This small molecule binds to this protein.
Small molecule (SMILES): CCCCCCCCCCO[C@@H]1O[C@H](CO)[C@@H](O[C@H]2O[C@H](CO)[C@@H](O)[C@H](O)[C@H]2O)[C@H](O)[C@H]1O

Sequence of chain 1.A:
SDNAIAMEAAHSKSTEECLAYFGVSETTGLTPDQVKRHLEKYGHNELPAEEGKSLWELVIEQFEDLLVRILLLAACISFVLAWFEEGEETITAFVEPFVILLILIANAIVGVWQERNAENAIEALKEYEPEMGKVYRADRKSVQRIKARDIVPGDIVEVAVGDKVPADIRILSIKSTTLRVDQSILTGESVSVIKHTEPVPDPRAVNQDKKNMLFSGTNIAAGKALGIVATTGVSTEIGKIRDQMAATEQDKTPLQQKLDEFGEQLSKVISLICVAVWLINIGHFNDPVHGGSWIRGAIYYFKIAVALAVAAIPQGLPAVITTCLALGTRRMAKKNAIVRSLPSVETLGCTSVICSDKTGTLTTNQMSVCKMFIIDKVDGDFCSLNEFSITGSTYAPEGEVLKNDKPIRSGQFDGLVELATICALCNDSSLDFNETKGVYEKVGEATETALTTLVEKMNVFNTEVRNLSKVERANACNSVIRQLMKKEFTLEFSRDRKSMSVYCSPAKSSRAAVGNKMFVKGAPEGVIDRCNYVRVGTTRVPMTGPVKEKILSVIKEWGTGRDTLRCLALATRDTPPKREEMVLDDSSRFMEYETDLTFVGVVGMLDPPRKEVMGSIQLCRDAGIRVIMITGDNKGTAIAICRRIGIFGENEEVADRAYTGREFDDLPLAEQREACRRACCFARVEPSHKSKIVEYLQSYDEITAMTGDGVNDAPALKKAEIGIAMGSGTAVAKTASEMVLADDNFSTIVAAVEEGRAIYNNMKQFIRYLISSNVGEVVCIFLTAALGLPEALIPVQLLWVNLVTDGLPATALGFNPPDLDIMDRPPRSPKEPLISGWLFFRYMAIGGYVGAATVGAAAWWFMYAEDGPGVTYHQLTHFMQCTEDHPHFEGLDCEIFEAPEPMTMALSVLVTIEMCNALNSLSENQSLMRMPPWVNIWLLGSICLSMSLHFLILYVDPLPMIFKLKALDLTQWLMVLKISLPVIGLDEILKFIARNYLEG

Binding-site contacts:
Ligand atom O49 contacts residue ASP574 of chain 1.A at 3.8 Å.
Ligand atom C18 contacts residue ASP574 of chain 1.A at 3.9 Å.
Ligand atom C4 contacts residue ARG540 of chain 1.A at 4.1 Å.
Ligand atom O61 contacts residue THR539 of chain 1.A at 3.2 Å.
Ligand atom O61 contacts residue THR538 of chain 1.A at 2.8 Å (h-bond).
Ligand atom O7 contacts residue ARG540 of chain 1.A at 4.0 Å.
Ligand atom O16 contacts residue ASP574 of chain 1.A at 3.8 Å.
Ligand atom O61 contacts residue ARG540 of chain 1.A at 3.4 Å.
Ligand atom C28 contacts residue GLU418 of chain 1.A at 3.6 Å.
Ligand atom O49 contacts residue LYS517 of chain 1.A at 3.2 Å.
Ligand atom C2 contacts residue ARG540 of chain 1.A at 4.1 Å.
Ligand atom C43 contacts residue THR421 of chain 1.A at 3.7 Å.
Ligand atom C40 contacts residue MET485 of chain 1.A at 3.7 Å (hydrophobic).
Ligand atom O5 contacts residue ASP574 of chain 1.A at 4.1 Å.
Ligand atom C25 contacts residue GLU418 of chain 1.A at 4.0 Å.
Ligand atom C22 contacts residue ARG535 of chain 1.A at 3.7 Å.
Ligand atom C11 contacts residue ARG540 of chain 1.A at 3.6 Å.
Ligand atom C6 contacts residue ASP574 of chain 1.A at 3.6 Å.
Ligand atom C57 contacts residue ARG540 of chain 1.A at 3.7 Å.
Ligand atom O6 contacts residue ARG540 of chain 1.A at 3.6 Å (salt-bridge).
Ligand atom C34 contacts residue THR421 of chain 1.A at 3.7 Å.
Ligand atom O16 contacts residue LYS517 of chain 1.A at 3.5 Å.
Ligand atom O61 contacts residue ARG535 of chain 1.A at 3.4 Å (salt-bridge).
Ligand atom C22 contacts residue GLU418 of chain 1.A at 3.4 Å.
Ligand atom C6 contacts residue ARG535 of chain 1.A at 3.9 Å.
Ligand atom C4 contacts residue ASP574 of chain 1.A at 4.1 Å.
Ligand atom O6 contacts residue THR539 of chain 1.A at 4.0 Å.
Ligand atom C43 contacts residue LEU484 of chain 1.A at 3.7 Å (hydrophobic).
Ligand atom C7 contacts residue ARG540 of chain 1.A at 3.6 Å.
Ligand atom O4 contacts residue ARG540 of chain 1.A at 3.9 Å.
Ligand atom C43 contacts residue PHE461 of chain 1.A at 3.8 Å (hydrophobic).
Ligand atom O2 contacts residue ARG540 of chain 1.A at 3.9 Å.
Ligand atom C37 contacts residue ARG511 of chain 1.A at 3.5 Å.
Ligand atom C18 contacts residue ARG535 of chain 1.A at 3.5 Å.
Ligand atom C4 contacts residue ARG535 of chain 1.A at 3.8 Å.
Ligand atom C57 contacts residue THR538 of chain 1.A at 3.7 Å.
Ligand atom C19 contacts residue ARG535 of chain 1.A at 3.9 Å.
Ligand atom C40 contacts residue ARG511 of chain 1.A at 4.0 Å.
Ligand atom C43 contacts residue MET485 of chain 1.A at 3.8 Å (hydrophobic).
Ligand atom O5 contacts residue ARG535 of chain 1.A at 3.6 Å (salt-bridge).